Binding-site contacts:
Ligand atom C5 contacts residue GOL1 of chain 1.G at 3.5 Å.
Ligand atom C2 contacts residue ASN37 of chain 1.A at 3.9 Å.
Ligand atom O2 contacts residue ASN37 of chain 1.A at 2.9 Å (h-bond).
Ligand atom O2 contacts residue ASN103 of chain 1.A at 3.6 Å.
Ligand atom C3 contacts residue TRP38 of chain 1.A at 3.8 Å (hydrophobic).
Ligand atom O5 contacts residue TRP38 of chain 1.A at 3.6 Å.
Ligand atom O4 contacts residue TRP40 of chain 1.A at 3.6 Å.
Ligand atom C5 contacts residue TRP38 of chain 1.A at 3.7 Å (hydrophobic).
Ligand atom C1 contacts residue TRP38 of chain 1.A at 3.5 Å (hydrophobic).
Ligand atom O2 contacts residue TRP38 of chain 1.A at 4.0 Å.
Ligand atom C3 contacts residue ARG39 of chain 1.A at 4.1 Å.
Ligand atom O5 contacts residue GOL1 of chain 1.G at 2.7 Å (h-bond).
Ligand atom C3 contacts residue TRP40 of chain 1.A at 4.0 Å (hydrophobic).
Ligand atom O3 contacts residue VAL104 of chain 1.A at 4.0 Å.
Ligand atom C5 contacts residue TYR82 of chain 1.A at 3.6 Å (hydrophobic).
Ligand atom O2 contacts residue VAL104 of chain 1.A at 3.0 Å (h-bond).
Ligand atom O4 contacts residue TRP38 of chain 1.A at 3.5 Å.
Ligand atom C2 contacts residue THR201 of chain 1.A at 4.0 Å.
Ligand atom C3 contacts residue ASN103 of chain 1.A at 3.7 Å.
Ligand atom C4 contacts residue TRP38 of chain 1.A at 3.8 Å (hydrophobic).
Ligand atom C2 contacts residue ASN103 of chain 1.A at 3.5 Å.
Ligand atom O3 contacts residue LYS102 of chain 1.A at 3.8 Å.
Ligand atom O3 contacts residue TRP40 of chain 1.A at 3.9 Å.
Ligand atom C2 contacts residue ASP179 of chain 1.A at 3.3 Å.
Ligand atom O5 contacts residue ASN37 of chain 1.A at 3.2 Å (h-bond).
Ligand atom C1 contacts residue ASP179 of chain 1.A at 3.6 Å.
Ligand atom O1 contacts residue ASP179 of chain 1.A at 2.8 Å (salt-bridge).
Ligand atom O5 contacts residue TRP40 of chain 1.A at 3.5 Å.
Ligand atom C1 contacts residue GOL1 of chain 1.G at 2.6 Å.
Ligand atom C2 contacts residue TRP38 of chain 1.A at 3.6 Å (hydrophobic).
Ligand atom C1 contacts residue TRP40 of chain 1.A at 4.0 Å (hydrophobic).
Ligand atom C2 contacts residue VAL104 of chain 1.A at 3.9 Å (hydrophobic).
Ligand atom C4 contacts residue TRP40 of chain 1.A at 3.9 Å (hydrophobic).
Ligand atom O3 contacts residue ASN103 of chain 1.A at 2.9 Å (h-bond).
Ligand atom O2 contacts residue ASP179 of chain 1.A at 2.6 Å (salt-bridge).
Ligand atom C4 contacts residue THR201 of chain 1.A at 3.9 Å.
Ligand atom C5 contacts residue ASN37 of chain 1.A at 3.2 Å.
Ligand atom O3 contacts residue ASN37 of chain 1.A at 3.3 Å (h-bond).
Ligand atom O1 contacts residue GOL1 of chain 1.G at 2.7 Å (h-bond).
Ligand atom C2 contacts residue TRP40 of chain 1.A at 4.0 Å (hydrophobic).

A small-molecule ligand and the protein it binds are described below.
Small molecule (SMILES): O[C@@H]1[C@@H](O)[C@H](O[C@@H]2CO[C@@H](O[C@@H]3CO[C@@H](O[C@@H]4CO[C@@H](O)[C@H](O)[C@H]4O)[C@H](O)[C@H]3O)[C@H](O)[C@H]2O)OC[C@H]1O

Sequence of chain 1.A:
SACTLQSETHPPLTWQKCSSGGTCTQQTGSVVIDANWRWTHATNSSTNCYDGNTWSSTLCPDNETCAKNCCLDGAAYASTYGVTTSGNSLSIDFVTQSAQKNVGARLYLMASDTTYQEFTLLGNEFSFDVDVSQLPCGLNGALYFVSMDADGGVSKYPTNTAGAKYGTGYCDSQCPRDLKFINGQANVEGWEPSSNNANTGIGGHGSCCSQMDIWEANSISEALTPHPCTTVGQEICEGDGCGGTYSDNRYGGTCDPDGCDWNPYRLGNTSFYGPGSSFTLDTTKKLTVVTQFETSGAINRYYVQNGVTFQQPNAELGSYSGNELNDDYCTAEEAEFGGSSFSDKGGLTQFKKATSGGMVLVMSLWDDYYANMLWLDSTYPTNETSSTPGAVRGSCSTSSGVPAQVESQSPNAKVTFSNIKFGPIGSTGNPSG